Binding-site contacts:
Ligand atom O4 contacts residue GLY34 of chain 1.A at 3.3 Å (h-bond).
Ligand atom C16 contacts residue VAL106 of chain 1.A at 3.6 Å (hydrophobic).
Ligand atom C9 contacts residue VAL39 of chain 1.A at 3.7 Å (hydrophobic).
Ligand atom O4 contacts residue GLU33 of chain 1.A at 3.1 Å.
Ligand atom O3 contacts residue LYS61 of chain 1.A at 3.3 Å.
Ligand atom C14 contacts residue ASP188 of chain 1.A at 3.7 Å.
Ligand atom CL1 contacts residue VAL108 of chain 1.A at 3.7 Å.
Ligand atom CL2 contacts residue ASP188 of chain 1.A at 3.5 Å.
Ligand atom C3 contacts residue GLU109 of chain 1.A at 3.1 Å.
Ligand atom C22 contacts residue ASP188 of chain 1.A at 3.6 Å.
Ligand atom C8 contacts residue VAL108 of chain 1.A at 3.6 Å (hydrophobic).
Ligand atom CL1 contacts residue LYS61 of chain 1.A at 3.6 Å.
Ligand atom C2 contacts residue LEU177 of chain 1.A at 3.7 Å (hydrophobic).
Ligand atom C17 contacts residue MET82 of chain 1.A at 3.6 Å (hydrophobic).
Ligand atom C3 contacts residue ALA111 of chain 1.A at 3.5 Å (hydrophobic).
Ligand atom C20 contacts residue ARG174 of chain 1.A at 3.3 Å.
Ligand atom N1 contacts residue CYS110 of chain 1.A at 3.6 Å.
Ligand atom N4 contacts residue VAL39 of chain 1.A at 3.7 Å.
Ligand atom C1 contacts residue LEU177 of chain 1.A at 3.5 Å (hydrophobic).
Ligand atom C13 contacts residue GLU78 of chain 1.A at 3.2 Å.
Ligand atom C3 contacts residue LEU177 of chain 1.A at 3.6 Å (hydrophobic).
Ligand atom C21 contacts residue GLU33 of chain 1.A at 3.5 Å.
Ligand atom O1 contacts residue VAL39 of chain 1.A at 3.5 Å.
Ligand atom C26 contacts residue CYS35 of chain 1.A at 3.3 Å (hydrophobic).
Ligand atom CL1 contacts residue VAL39 of chain 1.A at 3.6 Å.
Ligand atom C24 contacts residue GLY34 of chain 1.A at 3.2 Å.
Ligand atom N6 contacts residue GLY34 of chain 1.A at 3.2 Å (h-bond).
Ligand atom C4 contacts residue ALA111 of chain 1.A at 3.7 Å (hydrophobic).
Ligand atom C11 contacts residue VAL108 of chain 1.A at 3.6 Å (hydrophobic).
Ligand atom C16 contacts residue GLU78 of chain 1.A at 3.2 Å.
Ligand atom C5 contacts residue ALA111 of chain 1.A at 3.5 Å (hydrophobic).
Ligand atom C20 contacts residue SO41 of chain 1.D at 3.5 Å.
Ligand atom C23 contacts residue ASP188 of chain 1.A at 3.6 Å.
Ligand atom O2 contacts residue ASP188 of chain 1.A at 3.1 Å (salt-bridge).
Ligand atom CL2 contacts residue ALA187 of chain 1.A at 3.4 Å.
Ligand atom N1 contacts residue ALA111 of chain 1.A at 2.7 Å (h-bond).
Ligand atom N2 contacts residue LEU31 of chain 1.A at 3.6 Å.
Ligand atom C6 contacts residue VAL39 of chain 1.A at 3.7 Å (hydrophobic).
Ligand atom C21 contacts residue GLY34 of chain 1.A at 3.3 Å.
Ligand atom N3 contacts residue ALA111 of chain 1.A at 2.9 Å (h-bond).

Sequence of chain 1.A:
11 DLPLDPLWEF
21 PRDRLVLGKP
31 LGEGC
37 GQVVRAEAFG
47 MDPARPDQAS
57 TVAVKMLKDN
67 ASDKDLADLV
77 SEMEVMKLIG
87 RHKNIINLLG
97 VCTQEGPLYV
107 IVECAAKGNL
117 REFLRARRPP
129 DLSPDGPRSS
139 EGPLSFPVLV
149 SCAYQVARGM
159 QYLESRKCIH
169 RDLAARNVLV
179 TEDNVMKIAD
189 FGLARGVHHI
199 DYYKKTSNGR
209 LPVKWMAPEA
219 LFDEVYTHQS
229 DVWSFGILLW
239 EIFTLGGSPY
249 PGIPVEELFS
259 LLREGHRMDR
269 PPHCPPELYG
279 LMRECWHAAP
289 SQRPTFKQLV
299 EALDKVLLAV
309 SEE

This protein binds this small molecule.
Small molecule (SMILES): C=CC(=O)N1CCN(CCCn2c(=O)c(-c3c(Cl)c(OC)cc(OC)c3Cl)cc3cnc(NC)nc32)CC1